Binding-site contacts:
Ligand atom C15 contacts residue SER1238 of chain 1.H at 3.2 Å.
Ligand atom O6 contacts residue TYR377 of chain 1.H at 3.7 Å.
Ligand atom N9 contacts residue ARG1246 of chain 1.H at 3.7 Å.
Ligand atom C32 contacts residue TYR377 of chain 1.H at 3.3 Å (hydrophobic).
Ligand atom C33 contacts residue TYR377 of chain 1.H at 3.3 Å (hydrophobic).
Ligand atom O7 contacts residue LEU592 of chain 1.H at 3.7 Å.
Ligand atom C17 contacts residue ASN1245 of chain 1.H at 3.7 Å.
Ligand atom C28 contacts residue TYR377 of chain 1.H at 2.9 Å (hydrophobic).
Ligand atom O7 contacts residue TYR377 of chain 1.H at 3.6 Å.
Ligand atom N10 contacts residue TYR377 of chain 1.H at 3.2 Å.
Ligand atom C29 contacts residue ASN437 of chain 1.H at 3.7 Å.
Ligand atom CL1 contacts residue ASN437 of chain 1.H at 2.9 Å.
Ligand atom C29 contacts residue TYR377 of chain 1.H at 3.0 Å (hydrophobic).
Ligand atom C32 contacts residue THR588 of chain 1.H at 3.7 Å.
Ligand atom C30 contacts residue TYR377 of chain 1.H at 3.1 Å (hydrophobic).
Ligand atom S2 contacts residue ASN1245 of chain 1.H at 3.4 Å (h-bond).
Ligand atom O5 contacts residue ASN1245 of chain 1.H at 3.2 Å (h-bond).
Ligand atom O5 contacts residue ARG1246 of chain 1.H at 2.8 Å (salt-bridge).
Ligand atom N8 contacts residue THR1242 of chain 1.H at 3.0 Å (h-bond).
Ligand atom C32 contacts residue LEU592 of chain 1.H at 3.3 Å (hydrophobic).
Ligand atom C31 contacts residue TYR377 of chain 1.H at 3.2 Å (hydrophobic).
Ligand atom C19 contacts residue TYR377 of chain 1.H at 3.6 Å (hydrophobic).
Ligand atom C25 contacts residue PHE433 of chain 1.H at 3.4 Å (hydrophobic).
Ligand atom C14 contacts residue PHE433 of chain 1.H at 3.6 Å (hydrophobic).
Ligand atom C24 contacts residue TYR377 of chain 1.H at 3.3 Å (hydrophobic).
Ligand atom CL1 contacts residue MET441 of chain 1.H at 3.7 Å.
Ligand atom C25 contacts residue LEU434 of chain 1.H at 3.3 Å (hydrophobic).
Ligand atom C26 contacts residue TYR377 of chain 1.H at 3.2 Å (hydrophobic).
Ligand atom C20 contacts residue PHE433 of chain 1.H at 3.5 Å (hydrophobic).
Ligand atom N9 contacts residue ASN1245 of chain 1.H at 2.8 Å (h-bond).
Ligand atom C28 contacts residue LEU592 of chain 1.H at 3.5 Å (hydrophobic).
Ligand atom C31 contacts residue ASN437 of chain 1.H at 3.6 Å.
Ligand atom S2 contacts residue ARG1246 of chain 1.H at 3.7 Å.
Ligand atom C20 contacts residue TYR377 of chain 1.H at 3.2 Å (hydrophobic).
Ligand atom C30 contacts residue LEU592 of chain 1.H at 3.2 Å (hydrophobic).
Ligand atom C13 contacts residue THR1242 of chain 1.H at 3.6 Å.
Ligand atom CL1 contacts residue ARG306 of chain 1.H at 2.9 Å.
Ligand atom C27 contacts residue TYR377 of chain 1.H at 2.8 Å (hydrophobic).
Ligand atom C11 contacts residue THR1242 of chain 1.H at 3.8 Å.
Ligand atom C22 contacts residue ARG1246 of chain 1.H at 3.1 Å.

Sequence of chain 1.H:
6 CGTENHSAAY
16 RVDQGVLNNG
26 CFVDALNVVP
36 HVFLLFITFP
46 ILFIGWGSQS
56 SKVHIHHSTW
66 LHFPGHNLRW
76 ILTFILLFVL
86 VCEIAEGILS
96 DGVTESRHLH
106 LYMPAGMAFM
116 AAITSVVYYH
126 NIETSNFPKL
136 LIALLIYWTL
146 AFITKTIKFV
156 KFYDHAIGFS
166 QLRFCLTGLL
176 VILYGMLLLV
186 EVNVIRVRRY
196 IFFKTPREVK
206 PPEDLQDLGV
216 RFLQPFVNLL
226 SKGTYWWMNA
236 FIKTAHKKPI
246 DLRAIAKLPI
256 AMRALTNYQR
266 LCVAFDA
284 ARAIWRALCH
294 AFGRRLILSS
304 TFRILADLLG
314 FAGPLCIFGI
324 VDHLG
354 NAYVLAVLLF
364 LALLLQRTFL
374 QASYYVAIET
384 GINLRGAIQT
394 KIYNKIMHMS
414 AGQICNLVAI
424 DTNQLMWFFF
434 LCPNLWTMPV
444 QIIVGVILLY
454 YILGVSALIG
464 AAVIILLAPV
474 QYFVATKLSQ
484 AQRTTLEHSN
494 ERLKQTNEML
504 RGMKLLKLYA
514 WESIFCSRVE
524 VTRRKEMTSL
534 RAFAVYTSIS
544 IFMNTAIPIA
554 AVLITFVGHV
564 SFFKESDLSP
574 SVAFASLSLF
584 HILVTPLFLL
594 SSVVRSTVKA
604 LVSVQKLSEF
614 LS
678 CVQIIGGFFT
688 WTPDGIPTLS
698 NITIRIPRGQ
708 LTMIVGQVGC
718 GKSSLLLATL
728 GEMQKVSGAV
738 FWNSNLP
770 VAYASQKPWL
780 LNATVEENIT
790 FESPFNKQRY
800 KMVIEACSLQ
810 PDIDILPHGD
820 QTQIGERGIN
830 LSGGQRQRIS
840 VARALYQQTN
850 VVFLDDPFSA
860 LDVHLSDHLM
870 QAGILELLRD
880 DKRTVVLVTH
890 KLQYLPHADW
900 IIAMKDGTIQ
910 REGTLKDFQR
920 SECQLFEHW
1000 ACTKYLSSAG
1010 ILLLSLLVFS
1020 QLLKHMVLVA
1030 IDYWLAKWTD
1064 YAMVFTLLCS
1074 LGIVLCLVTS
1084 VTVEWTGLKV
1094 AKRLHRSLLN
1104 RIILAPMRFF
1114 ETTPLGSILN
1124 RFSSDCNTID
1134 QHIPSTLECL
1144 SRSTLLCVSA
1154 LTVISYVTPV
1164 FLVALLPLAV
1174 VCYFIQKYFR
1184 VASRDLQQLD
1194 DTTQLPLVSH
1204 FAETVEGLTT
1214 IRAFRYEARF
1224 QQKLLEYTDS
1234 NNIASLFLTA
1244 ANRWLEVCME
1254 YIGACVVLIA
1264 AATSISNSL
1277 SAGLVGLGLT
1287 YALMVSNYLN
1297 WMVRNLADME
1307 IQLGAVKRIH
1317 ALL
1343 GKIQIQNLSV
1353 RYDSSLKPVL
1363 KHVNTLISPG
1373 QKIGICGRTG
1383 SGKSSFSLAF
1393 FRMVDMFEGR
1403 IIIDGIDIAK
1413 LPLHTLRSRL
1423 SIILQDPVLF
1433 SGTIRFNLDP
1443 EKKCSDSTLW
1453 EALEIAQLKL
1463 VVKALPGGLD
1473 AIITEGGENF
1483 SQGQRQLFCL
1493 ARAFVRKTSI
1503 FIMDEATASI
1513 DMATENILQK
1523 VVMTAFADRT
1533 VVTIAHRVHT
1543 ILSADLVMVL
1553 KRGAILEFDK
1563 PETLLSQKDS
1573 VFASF

A protein and the small-molecule ligand that binds it are described below.
Small molecule (SMILES): COc1ccc(Cl)cc1C(=O)NCCc1ccc(S(=O)(=O)NC(=O)NC2CCCCC2)cc1